Sequence of chain 17.A:
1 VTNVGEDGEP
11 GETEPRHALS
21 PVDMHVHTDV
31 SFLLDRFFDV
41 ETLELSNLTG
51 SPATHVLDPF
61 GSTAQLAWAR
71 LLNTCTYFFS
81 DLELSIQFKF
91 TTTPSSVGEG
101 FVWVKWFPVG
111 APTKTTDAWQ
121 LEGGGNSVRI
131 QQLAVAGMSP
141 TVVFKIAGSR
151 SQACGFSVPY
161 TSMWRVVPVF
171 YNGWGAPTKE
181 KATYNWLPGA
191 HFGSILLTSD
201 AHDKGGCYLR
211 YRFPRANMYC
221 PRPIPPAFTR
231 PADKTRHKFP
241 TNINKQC

A protein and the small-molecule ligand that binds it are described below.
Small molecule (SMILES): CC(=O)N[C@H]1[C@H]([C@H](O)[C@H](O)CO)O[C@@](O[C@H]2[C@@H](O)[C@@H](CO)O[C@@H](O[C@H]3[C@H](O)[C@@H](O)[C@@H](O)O[C@@H]3CO)[C@@H]2O)(C(=O)O)C[C@@H]1O

Sequence of chain 16.A:
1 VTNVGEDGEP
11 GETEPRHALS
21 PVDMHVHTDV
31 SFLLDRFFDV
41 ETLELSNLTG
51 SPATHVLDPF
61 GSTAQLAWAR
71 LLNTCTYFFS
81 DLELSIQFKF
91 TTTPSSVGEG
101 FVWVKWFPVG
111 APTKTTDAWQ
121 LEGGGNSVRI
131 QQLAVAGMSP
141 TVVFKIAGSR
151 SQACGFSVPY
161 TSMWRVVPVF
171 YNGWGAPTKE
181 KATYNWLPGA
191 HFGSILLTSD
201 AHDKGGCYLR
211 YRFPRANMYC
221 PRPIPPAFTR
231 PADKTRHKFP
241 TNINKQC

Binding-site contacts:
Ligand atom C1 contacts residue ARG129 of chain 16.A at 4.0 Å.
Ligand atom O1B contacts residue ARG129 of chain 16.A at 3.9 Å.
Ligand atom C8 contacts residue ALA118 of chain 16.A at 4.3 Å (hydrophobic).
Ligand atom C5 contacts residue ALA118 of chain 16.A at 3.6 Å (hydrophobic).
Ligand atom O10 contacts residue ALA64 of chain 17.A at 3.8 Å.
Ligand atom O10 contacts residue GLN65 of chain 17.A at 4.0 Å.
Ligand atom C10 contacts residue ALA64 of chain 17.A at 4.5 Å (hydrophobic).
Ligand atom O9 contacts residue THR42 of chain 17.A at 4.0 Å.
Ligand atom C9 contacts residue TRP119 of chain 16.A at 4.3 Å (hydrophobic).
Ligand atom C10 contacts residue GLN65 of chain 17.A at 4.5 Å.
Ligand atom O8 contacts residue GLN120 of chain 16.A at 2.8 Å (h-bond).
Ligand atom O1A contacts residue ALA118 of chain 16.A at 4.5 Å.
Ligand atom C7 contacts residue ALA118 of chain 16.A at 3.6 Å (hydrophobic).
Ligand atom C11 contacts residue GLN132 of chain 16.A at 4.3 Å.
Ligand atom C4 contacts residue ALA118 of chain 16.A at 4.0 Å (hydrophobic).
Ligand atom C10 contacts residue ALA118 of chain 16.A at 3.8 Å (hydrophobic).
Ligand atom C11 contacts residue ALA118 of chain 16.A at 3.9 Å (hydrophobic).
Ligand atom C6 contacts residue ALA118 of chain 16.A at 3.4 Å (hydrophobic).
Ligand atom N5 contacts residue ALA118 of chain 16.A at 2.8 Å (h-bond).
Ligand atom O8 contacts residue TRP119 of chain 16.A at 3.8 Å.
Ligand atom O1A contacts residue ARG129 of chain 16.A at 3.3 Å (salt-bridge).
Ligand atom O9 contacts residue GLN120 of chain 16.A at 3.5 Å (h-bond).
Ligand atom C11 contacts residue TRP119 of chain 16.A at 4.4 Å (hydrophobic).
Ligand atom O8 contacts residue ALA118 of chain 16.A at 3.8 Å.
Ligand atom C8 contacts residue GLN120 of chain 16.A at 4.1 Å.
Ligand atom C11 contacts residue GLN65 of chain 17.A at 3.7 Å.